Sequence of chain 1.D:
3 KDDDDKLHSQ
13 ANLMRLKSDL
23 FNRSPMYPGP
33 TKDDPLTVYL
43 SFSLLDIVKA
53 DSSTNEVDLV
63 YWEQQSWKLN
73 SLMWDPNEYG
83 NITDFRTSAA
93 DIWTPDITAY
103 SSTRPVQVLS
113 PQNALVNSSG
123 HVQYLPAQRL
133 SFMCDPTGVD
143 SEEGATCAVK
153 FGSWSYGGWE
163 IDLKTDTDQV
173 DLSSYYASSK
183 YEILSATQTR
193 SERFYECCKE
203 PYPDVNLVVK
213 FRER

Sequence of chain 1.E:
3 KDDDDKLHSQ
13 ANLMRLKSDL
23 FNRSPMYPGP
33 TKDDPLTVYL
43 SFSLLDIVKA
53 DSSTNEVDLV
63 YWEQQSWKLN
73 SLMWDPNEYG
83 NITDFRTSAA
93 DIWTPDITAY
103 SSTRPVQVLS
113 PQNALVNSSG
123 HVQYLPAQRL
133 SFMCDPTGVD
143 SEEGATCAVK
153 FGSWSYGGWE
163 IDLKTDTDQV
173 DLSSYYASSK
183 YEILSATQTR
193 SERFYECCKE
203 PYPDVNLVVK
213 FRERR

Binding-site contacts:
Ligand atom C23 contacts residue TRP156 of chain 1.E at 3.5 Å (hydrophobic).
Ligand atom C5 contacts residue LYS152 of chain 1.E at 3.0 Å.
Ligand atom C3 contacts residue ARG195 of chain 1.E at 3.4 Å.
Ligand atom C3 contacts residue ASP206 of chain 1.E at 3.1 Å.
Ligand atom C22 contacts residue TYR158 of chain 1.E at 3.1 Å (hydrophobic).
Ligand atom C25 contacts residue TRP156 of chain 1.E at 3.0 Å (hydrophobic).
Ligand atom C4 contacts residue ASP206 of chain 1.E at 3.3 Å.
Ligand atom C4 contacts residue ARG195 of chain 1.E at 3.2 Å.
Ligand atom C22 contacts residue TYR204 of chain 1.E at 3.6 Å (hydrophobic).
Ligand atom C19 contacts residue TYR204 of chain 1.E at 3.6 Å (hydrophobic).
Ligand atom C21 contacts residue TYR102 of chain 1.E at 3.6 Å (hydrophobic).
Ligand atom N23 contacts residue TRP156 of chain 1.E at 3.0 Å (h-bond).
Ligand atom C29 contacts residue TYR197 of chain 1.E at 3.5 Å (hydrophobic).
Ligand atom C20 contacts residue TRP156 of chain 1.E at 3.8 Å (hydrophobic).
Ligand atom O13 contacts residue TYR102 of chain 1.E at 3.7 Å.
Ligand atom O8 contacts residue ARG195 of chain 1.E at 3.4 Å (salt-bridge).
Ligand atom C33 contacts residue TYR204 of chain 1.E at 3.4 Å (hydrophobic).
Ligand atom O13 contacts residue TRP64 of chain 1.D at 2.9 Å.
Ligand atom C24 contacts residue TRP156 of chain 1.E at 3.0 Å (hydrophobic).
Ligand atom C34 contacts residue TYR204 of chain 1.E at 3.6 Å (hydrophobic).
Ligand atom C8 contacts residue ARG195 of chain 1.E at 3.8 Å.
Ligand atom C13 contacts residue TYR102 of chain 1.E at 3.4 Å (hydrophobic).
Ligand atom C22 contacts residue SER157 of chain 1.E at 3.7 Å.
Ligand atom C29 contacts residue TRP64 of chain 1.D at 3.3 Å (hydrophobic).
Ligand atom C4 contacts residue LYS152 of chain 1.E at 3.0 Å.
Ligand atom C2 contacts residue TYR102 of chain 1.E at 3.2 Å (hydrophobic).
Ligand atom C9 contacts residue SER176 of chain 1.D at 3.3 Å.
Ligand atom C5 contacts residue ARG195 of chain 1.E at 3.0 Å.
Ligand atom O27 contacts residue LEU127 of chain 1.D at 2.9 Å.
Ligand atom C22 contacts residue TRP156 of chain 1.E at 3.5 Å (hydrophobic).
Ligand atom C39 contacts residue TYR197 of chain 1.E at 3.7 Å (hydrophobic).
Ligand atom C3 contacts residue TYR102 of chain 1.E at 3.7 Å (hydrophobic).
Ligand atom O8 contacts residue SER176 of chain 1.D at 2.8 Å (h-bond).
Ligand atom O14 contacts residue TYR102 of chain 1.E at 3.5 Å.
Ligand atom C6 contacts residue ARG195 of chain 1.E at 3.5 Å.
Ligand atom C20 contacts residue SER155 of chain 1.E at 3.4 Å.
Ligand atom O11 contacts residue TYR102 of chain 1.E at 3.5 Å.
Ligand atom C8 contacts residue SER176 of chain 1.D at 3.4 Å.
Ligand atom O19 contacts residue TRP156 of chain 1.E at 3.4 Å (h-bond).
Ligand atom C1 contacts residue TYR102 of chain 1.E at 3.3 Å (hydrophobic).

A protein and the small-molecule ligand that binds it are described below.
Small molecule (SMILES): CCN1C[C@]2(COC(=O)c3ccccc3N3C(=O)C[C@H](C)C3=O)CC[C@H](OC)[C@@]34[C@@H]5C[C@H]6[C@H](OC)[C@@H]5[C@](O)(C[C@@H]6OC)[C@@](O)([C@@H](OC)[C@H]23)[C@@H]14